Sequence of chain 3.A:
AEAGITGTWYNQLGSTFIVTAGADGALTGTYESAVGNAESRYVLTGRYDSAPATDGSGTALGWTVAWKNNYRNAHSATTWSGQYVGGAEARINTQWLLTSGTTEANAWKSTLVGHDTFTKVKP

Sequence of chain 2.B:
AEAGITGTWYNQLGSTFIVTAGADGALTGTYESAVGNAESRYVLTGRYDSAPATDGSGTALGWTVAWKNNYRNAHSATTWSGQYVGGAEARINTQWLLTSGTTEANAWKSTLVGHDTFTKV

A small-molecule ligand and the protein it binds are described below.
Small molecule (SMILES): O=C1NC2NC(=O)NC2N1

Binding-site contacts:
Ligand atom C1 contacts residue ASP128 of chain 3.A at 3.9 Å.
Ligand atom C1' contacts residue TRP79 of chain 3.A at 4.2 Å (hydrophobic).
Ligand atom O1 contacts residue ASP128 of chain 3.A at 4.0 Å.
Ligand atom O1' contacts residue TRP79 of chain 3.A at 3.9 Å.
Ligand atom C1' contacts residue THR90 of chain 3.A at 4.0 Å.
Ligand atom N1 contacts residue SER27 of chain 3.A at 3.8 Å.
Ligand atom N2' contacts residue TRP92 of chain 3.A at 3.9 Å.
Ligand atom N2' contacts residue TRP108 of chain 3.A at 3.5 Å.
Ligand atom N1' contacts residue SER45 of chain 3.A at 4.0 Å.
Ligand atom O1 contacts residue TYR43 of chain 3.A at 2.6 Å (h-bond).
Ligand atom C1' contacts residue TRP120 of chain 2.B at 4.0 Å (hydrophobic).
Ligand atom N1 contacts residue SER45 of chain 3.A at 2.7 Å (h-bond).
Ligand atom O1 contacts residue SER45 of chain 3.A at 3.9 Å.
Ligand atom N1' contacts residue TRP120 of chain 2.B at 3.6 Å.
Ligand atom C2 contacts residue LEU25 of chain 3.A at 4.0 Å (hydrophobic).
Ligand atom O1 contacts residue SER27 of chain 3.A at 2.6 Å (h-bond).
Ligand atom C1 contacts residue ASN23 of chain 3.A at 3.8 Å.
Ligand atom N2 contacts residue ASN23 of chain 3.A at 3.9 Å.
Ligand atom C1 contacts residue SER45 of chain 3.A at 3.6 Å.
Ligand atom C3 contacts residue ASP128 of chain 3.A at 3.7 Å.
Ligand atom N2 contacts residue LEU25 of chain 3.A at 3.9 Å.
Ligand atom C3 contacts residue LEU25 of chain 3.A at 4.0 Å (hydrophobic).
Ligand atom C1 contacts residue SER27 of chain 3.A at 3.5 Å.
Ligand atom C2 contacts residue TRP120 of chain 2.B at 3.9 Å (hydrophobic).
Ligand atom O1' contacts residue LEU110 of chain 3.A at 3.6 Å.
Ligand atom O1 contacts residue LEU25 of chain 3.A at 4.0 Å.
Ligand atom N2 contacts residue ASP128 of chain 3.A at 2.9 Å (salt-bridge).
Ligand atom C3 contacts residue TRP108 of chain 3.A at 3.9 Å (hydrophobic).
Ligand atom O1 contacts residue ASN23 of chain 3.A at 3.0 Å (h-bond).
Ligand atom O1' contacts residue THR90 of chain 3.A at 2.9 Å (h-bond).
Ligand atom C2 contacts residue SER45 of chain 3.A at 3.7 Å.
Ligand atom C2 contacts residue VAL47 of chain 3.A at 3.5 Å (hydrophobic).
Ligand atom N2 contacts residue TRP92 of chain 3.A at 3.8 Å.
Ligand atom N2 contacts residue TYR43 of chain 3.A at 3.5 Å (h-bond).
Ligand atom N1' contacts residue TRP79 of chain 3.A at 4.2 Å.
Ligand atom C1 contacts residue LEU25 of chain 3.A at 3.7 Å (hydrophobic).
Ligand atom C1 contacts residue TYR43 of chain 3.A at 3.3 Å (hydrophobic).
Ligand atom N1 contacts residue LEU25 of chain 3.A at 3.9 Å.
Ligand atom N1 contacts residue VAL47 of chain 3.A at 3.5 Å.
Ligand atom N1' contacts residue ACT1 of chain 3.C at 4.2 Å.